This protein binds this small molecule.
Small molecule (SMILES): C[C@@H]1NC(=O)c2csc(n2)[C@H](CSSc2ccc([N+](=O)[O-])cc2[N+](=O)[O-])NC(=O)c2csc(n2)[C@H](C)NC(=O)c2csc1n2

Binding-site contacts:
Ligand atom O02 contacts residue PHE332 of chain 1.A at 3.7 Å.
Ligand atom O22 contacts residue SER340 of chain 1.A at 2.9 Å (h-bond).
Ligand atom N04 contacts residue PHE979 of chain 1.A at 3.5 Å.
Ligand atom O42 contacts residue GLN343 of chain 1.A at 2.8 Å (h-bond).
Ligand atom O02 contacts residue PHE728 of chain 1.A at 3.5 Å.
Ligand atom N03 contacts residue PHE979 of chain 1.A at 3.3 Å.
Ligand atom O02 contacts residue JIZ1 of chain 1.H at 3.5 Å.
Ligand atom N04 contacts residue JIZ1 of chain 1.H at 3.5 Å.
Ligand atom O02 contacts residue PHE724 of chain 1.A at 3.1 Å.
Ligand atom C15 contacts residue TYR949 of chain 1.A at 3.5 Å (hydrophobic).
Ligand atom C4 contacts residue JIZ1 of chain 1.H at 3.0 Å.
Ligand atom C14 contacts residue TYR949 of chain 1.A at 2.8 Å (hydrophobic).
Ligand atom O03 contacts residue PHE979 of chain 1.A at 3.5 Å.
Ligand atom C13 contacts residue PHE979 of chain 1.A at 3.4 Å (hydrophobic).
Ligand atom C10 contacts residue TYR306 of chain 1.A at 3.5 Å (hydrophobic).
Ligand atom C11 contacts residue SER975 of chain 1.A at 3.3 Å.
Ligand atom C17 contacts residue SER975 of chain 1.A at 3.0 Å.
Ligand atom C6 contacts residue JIZ1 of chain 1.H at 3.5 Å.
Ligand atom S02 contacts residue SER725 of chain 1.A at 2.9 Å (h-bond).
Ligand atom N4 contacts residue GLN343 of chain 1.A at 3.1 Å (h-bond).
Ligand atom C07 contacts residue PHE979 of chain 1.A at 3.4 Å (hydrophobic).
Ligand atom O41 contacts residue GLN343 of chain 1.A at 3.3 Å (h-bond).
Ligand atom C12 contacts residue PHE979 of chain 1.A at 3.6 Å (hydrophobic).
Ligand atom O22 contacts residue JIZ1 of chain 1.H at 3.3 Å.
Ligand atom C15 contacts residue PHE979 of chain 1.A at 3.5 Å (hydrophobic).
Ligand atom O41 contacts residue JIZ1 of chain 1.H at 3.2 Å (h-bond).
Ligand atom C06 contacts residue PHE979 of chain 1.A at 3.4 Å (hydrophobic).
Ligand atom N05 contacts residue PHE332 of chain 1.A at 3.3 Å.
Ligand atom N4 contacts residue JIZ1 of chain 1.H at 3.4 Å (h-bond).
Ligand atom C09 contacts residue SER725 of chain 1.A at 3.3 Å.
Ligand atom C17 contacts residue PHE728 of chain 1.A at 3.3 Å (hydrophobic).
Ligand atom N06 contacts residue PHE979 of chain 1.A at 3.0 Å.
Ligand atom S01 contacts residue MET945 of chain 1.A at 3.4 Å.
Ligand atom C3 contacts residue JIZ1 of chain 1.H at 3.4 Å.
Ligand atom O03 contacts residue TYR949 of chain 1.A at 2.9 Å (h-bond).
Ligand atom O02 contacts residue TYR306 of chain 1.A at 2.5 Å (h-bond).
Ligand atom C13 contacts residue TYR949 of chain 1.A at 3.4 Å (hydrophobic).
Ligand atom N05 contacts residue PHE728 of chain 1.A at 3.6 Å.
Ligand atom C5 contacts residue JIZ1 of chain 1.H at 3.0 Å.
Ligand atom C09 contacts residue PHE724 of chain 1.A at 3.5 Å (hydrophobic).

Sequence of chain 1.A:
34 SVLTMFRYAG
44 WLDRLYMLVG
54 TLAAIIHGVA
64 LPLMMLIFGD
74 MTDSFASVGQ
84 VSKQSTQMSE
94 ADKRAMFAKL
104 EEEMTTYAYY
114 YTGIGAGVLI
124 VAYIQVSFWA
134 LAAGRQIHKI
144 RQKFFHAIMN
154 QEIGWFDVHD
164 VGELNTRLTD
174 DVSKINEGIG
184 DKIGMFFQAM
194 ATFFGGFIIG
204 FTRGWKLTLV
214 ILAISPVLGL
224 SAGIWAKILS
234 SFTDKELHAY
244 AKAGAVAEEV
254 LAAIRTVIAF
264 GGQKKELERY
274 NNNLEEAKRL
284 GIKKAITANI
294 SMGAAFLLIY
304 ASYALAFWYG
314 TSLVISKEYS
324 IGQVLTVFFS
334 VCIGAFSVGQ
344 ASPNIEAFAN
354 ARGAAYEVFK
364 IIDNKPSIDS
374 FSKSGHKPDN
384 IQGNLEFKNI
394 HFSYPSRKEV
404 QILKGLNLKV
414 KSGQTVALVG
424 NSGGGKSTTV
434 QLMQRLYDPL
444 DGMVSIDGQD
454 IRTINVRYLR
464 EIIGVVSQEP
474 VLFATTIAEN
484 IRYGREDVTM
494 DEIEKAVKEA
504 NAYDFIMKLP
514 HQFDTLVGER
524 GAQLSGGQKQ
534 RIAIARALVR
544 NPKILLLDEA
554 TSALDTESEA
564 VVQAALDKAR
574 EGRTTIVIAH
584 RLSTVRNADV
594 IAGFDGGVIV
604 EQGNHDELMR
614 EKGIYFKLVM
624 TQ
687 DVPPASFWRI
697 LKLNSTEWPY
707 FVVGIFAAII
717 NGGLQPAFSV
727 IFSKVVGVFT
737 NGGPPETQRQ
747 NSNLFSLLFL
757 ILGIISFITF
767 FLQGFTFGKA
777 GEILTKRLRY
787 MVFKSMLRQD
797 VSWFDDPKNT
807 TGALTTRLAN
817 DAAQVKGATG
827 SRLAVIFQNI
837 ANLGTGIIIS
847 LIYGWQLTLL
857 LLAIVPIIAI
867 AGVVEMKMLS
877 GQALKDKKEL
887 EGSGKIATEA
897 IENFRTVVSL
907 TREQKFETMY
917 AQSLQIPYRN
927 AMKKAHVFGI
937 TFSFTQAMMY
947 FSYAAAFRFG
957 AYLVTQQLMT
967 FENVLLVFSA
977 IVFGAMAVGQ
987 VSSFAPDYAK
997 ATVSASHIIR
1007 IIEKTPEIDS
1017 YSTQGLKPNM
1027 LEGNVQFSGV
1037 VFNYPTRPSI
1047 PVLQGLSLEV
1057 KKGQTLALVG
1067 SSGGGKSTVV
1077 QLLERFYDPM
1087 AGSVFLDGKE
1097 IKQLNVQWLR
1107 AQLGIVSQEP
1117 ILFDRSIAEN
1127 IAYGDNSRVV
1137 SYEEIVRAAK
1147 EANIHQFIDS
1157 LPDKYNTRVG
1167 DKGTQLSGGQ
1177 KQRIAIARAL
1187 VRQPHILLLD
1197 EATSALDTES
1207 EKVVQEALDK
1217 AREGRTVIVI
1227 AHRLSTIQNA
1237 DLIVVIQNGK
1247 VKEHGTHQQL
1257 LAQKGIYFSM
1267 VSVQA